Sequence of chain 1.A:
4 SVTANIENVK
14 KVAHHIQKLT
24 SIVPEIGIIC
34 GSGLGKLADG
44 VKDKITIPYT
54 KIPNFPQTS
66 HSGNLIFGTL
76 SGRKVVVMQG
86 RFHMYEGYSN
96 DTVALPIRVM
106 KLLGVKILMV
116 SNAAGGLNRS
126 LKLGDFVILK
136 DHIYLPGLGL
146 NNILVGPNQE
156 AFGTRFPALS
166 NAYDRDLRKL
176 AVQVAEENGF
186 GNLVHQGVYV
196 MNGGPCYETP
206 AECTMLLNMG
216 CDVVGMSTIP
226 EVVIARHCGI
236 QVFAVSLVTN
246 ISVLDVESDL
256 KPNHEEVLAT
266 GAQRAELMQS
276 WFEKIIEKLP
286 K

Sequence of chain 1.B:
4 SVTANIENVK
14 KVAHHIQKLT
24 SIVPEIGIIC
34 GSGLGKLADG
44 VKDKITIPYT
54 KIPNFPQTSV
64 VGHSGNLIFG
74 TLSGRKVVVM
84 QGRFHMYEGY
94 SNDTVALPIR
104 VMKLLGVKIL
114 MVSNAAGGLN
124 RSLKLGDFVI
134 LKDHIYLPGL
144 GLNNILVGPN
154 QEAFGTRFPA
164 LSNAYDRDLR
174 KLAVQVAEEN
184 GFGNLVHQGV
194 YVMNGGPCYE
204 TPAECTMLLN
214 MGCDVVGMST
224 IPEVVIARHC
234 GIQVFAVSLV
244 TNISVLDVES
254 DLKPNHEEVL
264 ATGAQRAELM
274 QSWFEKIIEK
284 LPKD

Binding-site contacts:
Ligand atom C6 contacts residue GLU203 of chain 1.A at 3.5 Å.
Ligand atom N7 contacts residue THR244 of chain 1.A at 3.4 Å (h-bond).
Ligand atom C6 contacts residue GLY120 of chain 1.A at 3.6 Å.
Ligand atom C2 contacts residue MET221 of chain 1.A at 3.5 Å (hydrophobic).
Ligand atom C3' contacts residue PHE161 of chain 1.B at 3.7 Å (hydrophobic).
Ligand atom N1 contacts residue GLU203 of chain 1.A at 2.5 Å (salt-bridge).
Ligand atom N3 contacts residue MET221 of chain 1.A at 3.4 Å.
Ligand atom O5' contacts residue VAL262 of chain 1.A at 3.4 Å.
Ligand atom C6 contacts residue TYR202 of chain 1.A at 3.7 Å (hydrophobic).
Ligand atom C2 contacts residue GLY220 of chain 1.A at 3.7 Å.
Ligand atom C1' contacts residue SO41 of chain 1.E at 3.8 Å.
Ligand atom O3' contacts residue SO41 of chain 1.E at 2.7 Å (h-bond).
Ligand atom O5' contacts residue HIS259 of chain 1.A at 2.9 Å (h-bond).
Ligand atom N6 contacts residue GLY120 of chain 1.A at 3.2 Å.
Ligand atom C8 contacts residue THR244 of chain 1.A at 3.4 Å.
Ligand atom O2' contacts residue SO41 of chain 1.E at 2.6 Å (h-bond).
Ligand atom C8 contacts residue ALA118 of chain 1.A at 3.8 Å (hydrophobic).
Ligand atom N3 contacts residue GLY220 of chain 1.A at 3.4 Å.
Ligand atom C1' contacts residue ALA118 of chain 1.A at 3.3 Å (hydrophobic).
Ligand atom O5' contacts residue TYR202 of chain 1.A at 2.6 Å (h-bond).
Ligand atom C2 contacts residue GLU203 of chain 1.A at 2.7 Å.
Ligand atom C8 contacts residue VAL262 of chain 1.A at 3.6 Å (hydrophobic).
Ligand atom O3' contacts residue TYR90 of chain 1.A at 3.0 Å (h-bond).
Ligand atom C5 contacts residue TYR202 of chain 1.A at 3.8 Å (hydrophobic).
Ligand atom C6 contacts residue ASN245 of chain 1.A at 3.8 Å.
Ligand atom C5' contacts residue TYR202 of chain 1.A at 3.3 Å (hydrophobic).
Ligand atom C5 contacts residue GLY120 of chain 1.A at 3.6 Å.
Ligand atom N6 contacts residue GLU203 of chain 1.A at 3.7 Å.
Ligand atom O2' contacts residue MET221 of chain 1.A at 3.1 Å (h-bond).
Ligand atom N7 contacts residue ASN245 of chain 1.A at 2.7 Å (h-bond).
Ligand atom N1 contacts residue VAL219 of chain 1.A at 3.7 Å.
Ligand atom C2 contacts residue VAL219 of chain 1.A at 3.7 Å (hydrophobic).
Ligand atom N6 contacts residue ASN245 of chain 1.A at 2.5 Å (h-bond).
Ligand atom C3' contacts residue SO41 of chain 1.E at 3.6 Å.
Ligand atom C2' contacts residue SO41 of chain 1.E at 3.6 Å.
Ligand atom O4' contacts residue SO41 of chain 1.E at 3.4 Å (h-bond).
Ligand atom N7 contacts residue ALA119 of chain 1.A at 3.7 Å.
Ligand atom N9 contacts residue ALA118 of chain 1.A at 3.4 Å (h-bond).
Ligand atom C5' contacts residue HIS259 of chain 1.A at 3.6 Å.
Ligand atom C8 contacts residue ASN245 of chain 1.A at 3.8 Å.

A protein and the small-molecule ligand that binds it are described below.
Small molecule (SMILES): Nc1ncnc2c1ncn2[C@@H]1O[C@H](CO)[C@@H](O)[C@H]1O